Binding-site contacts:
Ligand atom O2 contacts residue PHE97 of chain 1.D at 3.7 Å.
Ligand atom C4 contacts residue PHE97 of chain 1.D at 4.4 Å (hydrophobic).
Ligand atom C4 contacts residue GLN43 of chain 1.D at 4.1 Å.
Ligand atom C3 contacts residue NAD1 of chain 1.S at 4.3 Å.
Ligand atom C3 contacts residue GLN43 of chain 1.D at 4.0 Å.
Ligand atom O3 contacts residue NAD1 of chain 1.S at 3.5 Å (h-bond).
Ligand atom O2 contacts residue GLN43 of chain 1.D at 4.0 Å.
Ligand atom O1 contacts residue ILE122 of chain 1.D at 3.6 Å.
Ligand atom O3 contacts residue PHE97 of chain 1.D at 3.9 Å.
Ligand atom O3 contacts residue GLN43 of chain 1.D at 3.0 Å (h-bond).
Ligand atom O2 contacts residue ILE122 of chain 1.D at 3.9 Å.
Ligand atom O5 contacts residue PHE97 of chain 1.D at 4.3 Å.
Ligand atom C2 contacts residue PHE97 of chain 1.D at 3.4 Å (hydrophobic).
Ligand atom O4 contacts residue PHE97 of chain 1.D at 4.5 Å.
Ligand atom O2 contacts residue NAD1 of chain 1.S at 2.8 Å (h-bond).
Ligand atom C5 contacts residue PHE97 of chain 1.D at 4.0 Å (hydrophobic).
Ligand atom C1 contacts residue NAD1 of chain 1.S at 4.2 Å.
Ligand atom O1 contacts residue ALA69 of chain 1.D at 4.0 Å.
Ligand atom C1 contacts residue PHE97 of chain 1.D at 4.4 Å (hydrophobic).
Ligand atom C2 contacts residue GLN43 of chain 1.D at 4.4 Å.
Ligand atom C2 contacts residue NAD1 of chain 1.S at 4.0 Å.
Ligand atom C3 contacts residue PHE97 of chain 1.D at 3.6 Å (hydrophobic).
Ligand atom O1 contacts residue NAD1 of chain 1.S at 3.8 Å.

Sequence of chain 1.D:
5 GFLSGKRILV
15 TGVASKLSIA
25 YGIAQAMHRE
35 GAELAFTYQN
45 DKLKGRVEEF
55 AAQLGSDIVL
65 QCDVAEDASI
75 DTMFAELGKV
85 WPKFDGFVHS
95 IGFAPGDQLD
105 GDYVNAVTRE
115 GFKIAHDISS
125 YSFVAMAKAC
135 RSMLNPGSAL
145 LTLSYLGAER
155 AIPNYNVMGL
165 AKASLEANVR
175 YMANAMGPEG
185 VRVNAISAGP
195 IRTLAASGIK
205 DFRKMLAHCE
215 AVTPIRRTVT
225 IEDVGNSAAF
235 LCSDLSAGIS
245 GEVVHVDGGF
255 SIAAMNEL

A protein and the small-molecule ligand that binds it are described below.
Small molecule (SMILES): OC[C@H]1O[C@H](O)[C@H](O)[C@@H](O)[C@@H]1O